Sequence of chain 1.A:
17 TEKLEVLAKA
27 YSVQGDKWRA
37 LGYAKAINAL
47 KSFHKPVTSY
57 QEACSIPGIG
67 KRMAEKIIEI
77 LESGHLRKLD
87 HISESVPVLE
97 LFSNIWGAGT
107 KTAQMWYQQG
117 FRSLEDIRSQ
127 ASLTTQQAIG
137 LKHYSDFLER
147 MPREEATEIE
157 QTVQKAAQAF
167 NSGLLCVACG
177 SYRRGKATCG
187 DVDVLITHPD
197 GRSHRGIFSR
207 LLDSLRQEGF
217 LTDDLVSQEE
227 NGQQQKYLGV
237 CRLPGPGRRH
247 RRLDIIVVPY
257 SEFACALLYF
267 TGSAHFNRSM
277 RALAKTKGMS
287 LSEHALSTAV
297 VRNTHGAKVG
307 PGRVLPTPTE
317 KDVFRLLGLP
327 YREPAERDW

Binding-site contacts:
Ligand atom C5' contacts residue GLY64 of chain 1.A at 3.4 Å.
Ligand atom OP1 contacts residue MET69 of chain 1.A at 2.9 Å (h-bond).
Ligand atom O6 contacts residue TRP34 of chain 1.A at 3.5 Å.
Ligand atom OP1 contacts residue ILE65 of chain 1.A at 3.7 Å.
Ligand atom O5' contacts residue ARG35 of chain 1.A at 2.5 Å (salt-bridge).
Ligand atom O3' contacts residue GLY64 of chain 1.A at 3.6 Å.
Ligand atom P contacts residue ARG68 of chain 1.A at 3.6 Å.
Ligand atom OP2 contacts residue ILE65 of chain 1.A at 3.2 Å (h-bond).
Ligand atom OP2 contacts residue ARG68 of chain 1.A at 3.1 Å.
Ligand atom N9 contacts residue ARG35 of chain 1.A at 3.8 Å.
Ligand atom C4 contacts residue ARG35 of chain 1.A at 3.9 Å.
Ligand atom C4' contacts residue GLY64 of chain 1.A at 3.4 Å.
Ligand atom C4 contacts residue TRP34 of chain 1.A at 3.7 Å (hydrophobic).
Ligand atom O4' contacts residue ARG35 of chain 1.A at 3.8 Å.
Ligand atom C2 contacts residue TRP34 of chain 1.A at 3.5 Å (hydrophobic).
Ligand atom O4' contacts residue TYR39 of chain 1.A at 3.4 Å.
Ligand atom C5 contacts residue TRP34 of chain 1.A at 3.9 Å (hydrophobic).
Ligand atom C5' contacts residue ARG35 of chain 1.A at 3.3 Å.
Ligand atom P contacts residue ARG35 of chain 1.A at 3.0 Å.
Ligand atom C4' contacts residue TYR39 of chain 1.A at 3.5 Å (hydrophobic).
Ligand atom N3 contacts residue GLY38 of chain 1.A at 3.5 Å.
Ligand atom OP3 contacts residue ARG68 of chain 1.A at 2.8 Å.
Ligand atom N3 contacts residue TRP34 of chain 1.A at 3.6 Å.
Ligand atom OP1 contacts residue GLY66 of chain 1.A at 2.9 Å (h-bond).
Ligand atom N1 contacts residue TRP34 of chain 1.A at 3.7 Å.
Ligand atom C5 contacts residue ARG35 of chain 1.A at 3.8 Å.
Ligand atom P contacts residue GLY64 of chain 1.A at 3.7 Å.
Ligand atom C6 contacts residue TRP34 of chain 1.A at 3.8 Å (hydrophobic).
Ligand atom OP1 contacts residue GLY64 of chain 1.A at 2.7 Å (h-bond).
Ligand atom OP2 contacts residue GLY66 of chain 1.A at 3.8 Å.
Ligand atom O3' contacts residue ILE65 of chain 1.A at 3.8 Å.
Ligand atom C5' contacts residue TYR39 of chain 1.A at 3.5 Å (hydrophobic).
Ligand atom OP1 contacts residue ARG35 of chain 1.A at 3.1 Å (salt-bridge).
Ligand atom O3' contacts residue MET69 of chain 1.A at 3.7 Å.
Ligand atom OP1 contacts residue ARG68 of chain 1.A at 3.6 Å.
Ligand atom OP1 contacts residue PRO63 of chain 1.A at 3.5 Å.
Ligand atom N7 contacts residue ARG35 of chain 1.A at 3.7 Å.
Ligand atom P contacts residue MET69 of chain 1.A at 3.9 Å.
Ligand atom OP2 contacts residue ARG35 of chain 1.A at 2.8 Å (salt-bridge).
Ligand atom C8 contacts residue ARG35 of chain 1.A at 3.6 Å.

A small-molecule ligand and the protein it binds are described below.
Small molecule (SMILES): Nc1ccn([C@H]2C[C@H](O[P](=O)(O)OC[C@H]3O[C@@H](n4ccc(N)nc4=O)C[C@@H]3O[P](=O)(O)OC[C@H]3O[C@@H](n4cnc5c(=O)nc(N)[nH]c54)C[C@@H]3O)[C@@H](CO[P](=O)(O)O[C@H]3C[C@H](n4cnc5c(=O)nc(N)[nH]c54)O[C@@H]3COP(=O)(O)O)O2)c(=O)n1